Sequence of chain 1.O:
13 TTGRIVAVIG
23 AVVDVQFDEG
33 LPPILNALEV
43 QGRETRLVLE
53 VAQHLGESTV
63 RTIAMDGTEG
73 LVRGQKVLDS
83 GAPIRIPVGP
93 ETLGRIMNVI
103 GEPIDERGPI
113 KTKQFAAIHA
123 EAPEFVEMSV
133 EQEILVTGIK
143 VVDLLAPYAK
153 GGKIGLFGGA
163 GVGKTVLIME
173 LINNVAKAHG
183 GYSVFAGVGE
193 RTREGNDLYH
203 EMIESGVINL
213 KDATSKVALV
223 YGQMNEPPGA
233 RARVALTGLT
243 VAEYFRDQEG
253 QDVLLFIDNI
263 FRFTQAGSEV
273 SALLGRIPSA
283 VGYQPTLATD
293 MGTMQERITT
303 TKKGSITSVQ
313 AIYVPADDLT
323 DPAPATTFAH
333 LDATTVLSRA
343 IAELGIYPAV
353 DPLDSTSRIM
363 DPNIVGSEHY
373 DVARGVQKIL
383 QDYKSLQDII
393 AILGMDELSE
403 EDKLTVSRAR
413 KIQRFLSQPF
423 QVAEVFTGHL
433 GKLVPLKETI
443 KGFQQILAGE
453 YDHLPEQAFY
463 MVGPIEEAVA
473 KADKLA

Sequence of chain 1.L:
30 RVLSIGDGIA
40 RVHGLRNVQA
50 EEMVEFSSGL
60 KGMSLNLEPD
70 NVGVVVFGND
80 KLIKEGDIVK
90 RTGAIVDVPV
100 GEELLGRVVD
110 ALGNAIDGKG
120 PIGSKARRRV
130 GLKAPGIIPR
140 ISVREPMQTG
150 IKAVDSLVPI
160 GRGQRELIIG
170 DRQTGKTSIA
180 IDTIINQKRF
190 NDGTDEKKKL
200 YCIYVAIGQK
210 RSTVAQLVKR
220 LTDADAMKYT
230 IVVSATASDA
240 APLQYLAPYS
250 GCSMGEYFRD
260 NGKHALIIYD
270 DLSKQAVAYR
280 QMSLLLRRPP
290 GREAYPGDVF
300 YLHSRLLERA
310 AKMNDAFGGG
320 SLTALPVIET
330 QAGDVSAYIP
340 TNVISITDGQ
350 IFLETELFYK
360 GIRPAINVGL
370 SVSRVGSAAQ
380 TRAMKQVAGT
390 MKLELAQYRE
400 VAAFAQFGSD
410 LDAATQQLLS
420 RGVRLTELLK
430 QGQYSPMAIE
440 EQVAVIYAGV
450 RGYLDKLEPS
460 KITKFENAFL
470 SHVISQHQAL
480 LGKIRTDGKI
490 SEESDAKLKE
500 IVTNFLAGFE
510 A

Binding-site contacts:
Ligand atom O1B contacts residue LYS175 of chain 1.L at 2.5 Å (salt-bridge).
Ligand atom O2A contacts residue GLY174 of chain 1.L at 3.5 Å.
Ligand atom O2A contacts residue THR176 of chain 1.L at 3.3 Å (h-bond).
Ligand atom O1A contacts residue GLN172 of chain 1.L at 3.6 Å (h-bond).
Ligand atom O1G contacts residue GLN172 of chain 1.L at 3.3 Å (h-bond).
Ligand atom O2B contacts residue MG1 of chain 1.OA at 2.5 Å.
Ligand atom N1 contacts residue ARG362 of chain 1.L at 3.8 Å.
Ligand atom PA contacts residue LYS175 of chain 1.L at 3.8 Å.
Ligand atom C2' contacts residue GLN432 of chain 1.L at 3.6 Å.
Ligand atom N7 contacts residue SER177 of chain 1.L at 3.3 Å.
Ligand atom C5' contacts residue GLN172 of chain 1.L at 3.5 Å.
Ligand atom C4 contacts residue GLN432 of chain 1.L at 3.5 Å.
Ligand atom N9 contacts residue GLN432 of chain 1.L at 3.7 Å.
Ligand atom PB contacts residue LYS175 of chain 1.L at 3.5 Å.
Ligand atom O3A contacts residue GLY174 of chain 1.L at 2.7 Å (h-bond).
Ligand atom O3G contacts residue LYS175 of chain 1.L at 3.4 Å (salt-bridge).
Ligand atom C4' contacts residue GLN172 of chain 1.L at 3.7 Å.
Ligand atom O3G contacts residue ARG171 of chain 1.L at 3.5 Å.
Ligand atom N3B contacts residue GLN172 of chain 1.L at 3.3 Å (h-bond).
Ligand atom C8 contacts residue SER177 of chain 1.L at 3.2 Å.
Ligand atom O5' contacts residue GLY174 of chain 1.L at 3.1 Å.
Ligand atom PB contacts residue THR176 of chain 1.L at 3.8 Å.
Ligand atom PA contacts residue GLY174 of chain 1.L at 3.3 Å.
Ligand atom O2G contacts residue MG1 of chain 1.OA at 2.2 Å.
Ligand atom N3 contacts residue GLN432 of chain 1.L at 3.5 Å (h-bond).
Ligand atom O3A contacts residue LYS175 of chain 1.L at 2.7 Å (salt-bridge).
Ligand atom O3A contacts residue THR173 of chain 1.L at 3.6 Å.
Ligand atom N6 contacts residue PRO363 of chain 1.L at 3.7 Å.
Ligand atom PG contacts residue MG1 of chain 1.OA at 3.7 Å.
Ligand atom O2A contacts residue SER177 of chain 1.L at 2.8 Å (h-bond).
Ligand atom N3 contacts residue TYR372 of chain 1.O at 3.6 Å (h-bond).
Ligand atom PB contacts residue MG1 of chain 1.OA at 3.8 Å.
Ligand atom N6 contacts residue GLN430 of chain 1.L at 3.8 Å.
Ligand atom O2B contacts residue LYS175 of chain 1.L at 3.9 Å.
Ligand atom O3G contacts residue GLN172 of chain 1.L at 3.7 Å.
Ligand atom O3A contacts residue THR176 of chain 1.L at 3.6 Å.
Ligand atom C2 contacts residue TYR372 of chain 1.O at 3.5 Å (hydrophobic).
Ligand atom O3G contacts residue GLU328 of chain 1.L at 3.5 Å (salt-bridge).
Ligand atom O2B contacts residue THR176 of chain 1.L at 3.2 Å (h-bond).
Ligand atom O2' contacts residue GLN432 of chain 1.L at 3.2 Å (h-bond).

This protein binds this small molecule.
Small molecule (SMILES): Nc1ncnc2c1ncn2[C@@H]1O[C@H](CO[P](=O)(O)O[P](=O)(O)NP(=O)(O)O)[C@@H](O)[C@H]1O